Binding-site contacts:
Ligand atom C38 contacts residue THR76 of chain 1.B at 3.4 Å.
Ligand atom C30 contacts residue VAL117 of chain 1.B at 3.7 Å (hydrophobic).
Ligand atom C14 contacts residue ASP152 of chain 1.B at 3.8 Å.
Ligand atom C34 contacts residue GLN236 of chain 1.B at 3.6 Å.
Ligand atom C6 contacts residue MET113 of chain 1.B at 3.4 Å (hydrophobic).
Ligand atom C5 contacts residue MET113 of chain 1.B at 3.7 Å (hydrophobic).
Ligand atom C7 contacts residue TYR141 of chain 1.B at 3.9 Å (hydrophobic).
Ligand atom C4 contacts residue THR76 of chain 1.B at 3.8 Å.
Ligand atom O16 contacts residue GLN236 of chain 1.B at 3.7 Å.
Ligand atom C8 contacts residue LEU153 of chain 1.B at 3.5 Å (hydrophobic).
Ligand atom C4 contacts residue TYR136 of chain 1.B at 3.8 Å (hydrophobic).
Ligand atom C8 contacts residue VAL149 of chain 1.B at 3.6 Å (hydrophobic).
Ligand atom C15 contacts residue LEU233 of chain 1.B at 3.9 Å (hydrophobic).
Ligand atom C14 contacts residue LEU233 of chain 1.B at 3.5 Å (hydrophobic).
Ligand atom C46 contacts residue MET240 of chain 1.B at 3.7 Å (hydrophobic).
Ligand atom C30 contacts residue TYR136 of chain 1.B at 3.9 Å (hydrophobic).
Ligand atom C1 contacts residue MET113 of chain 1.B at 3.2 Å (hydrophobic).
Ligand atom N40 contacts residue TYR141 of chain 1.B at 3.6 Å.
Ligand atom N41 contacts residue TYR141 of chain 1.B at 3.1 Å (h-bond).
Ligand atom O13 contacts residue LEU153 of chain 1.B at 3.7 Å.
Ligand atom C46 contacts residue LEU244 of chain 1.B at 3.8 Å (hydrophobic).
Ligand atom O43 contacts residue ASN237 of chain 1.B at 2.3 Å (h-bond).
Ligand atom C15 contacts residue GLN236 of chain 1.B at 3.3 Å.
Ligand atom C2 contacts residue TRP259 of chain 1.B at 3.7 Å (hydrophobic).
Ligand atom C34 contacts residue ASN237 of chain 1.B at 3.3 Å.
Ligand atom C3 contacts residue THR76 of chain 1.B at 3.5 Å.
Ligand atom C9 contacts residue VAL149 of chain 1.B at 3.4 Å (hydrophobic).
Ligand atom C34 contacts residue MET240 of chain 1.B at 3.2 Å (hydrophobic).
Ligand atom C7 contacts residue VAL149 of chain 1.B at 3.9 Å (hydrophobic).
Ligand atom C26 contacts residue MET113 of chain 1.B at 3.3 Å (hydrophobic).
Ligand atom C2 contacts residue MET113 of chain 1.B at 3.7 Å (hydrophobic).
Ligand atom C39 contacts residue ASN237 of chain 1.B at 3.5 Å.
Ligand atom C4 contacts residue TYR141 of chain 1.B at 3.4 Å (hydrophobic).
Ligand atom C46 contacts residue MET146 of chain 1.B at 3.5 Å (hydrophobic).
Ligand atom C54 contacts residue ILE72 of chain 1.B at 3.9 Å (hydrophobic).
Ligand atom C10 contacts residue VAL149 of chain 1.B at 3.4 Å (hydrophobic).
Ligand atom O42 contacts residue THR76 of chain 1.B at 2.7 Å (h-bond).
Ligand atom C26 contacts residue SER110 of chain 1.B at 3.0 Å.
Ligand atom C11 contacts residue VAL149 of chain 1.B at 3.7 Å (hydrophobic).
Ligand atom O13 contacts residue VAL149 of chain 1.B at 3.9 Å.

Sequence of chain 1.B:
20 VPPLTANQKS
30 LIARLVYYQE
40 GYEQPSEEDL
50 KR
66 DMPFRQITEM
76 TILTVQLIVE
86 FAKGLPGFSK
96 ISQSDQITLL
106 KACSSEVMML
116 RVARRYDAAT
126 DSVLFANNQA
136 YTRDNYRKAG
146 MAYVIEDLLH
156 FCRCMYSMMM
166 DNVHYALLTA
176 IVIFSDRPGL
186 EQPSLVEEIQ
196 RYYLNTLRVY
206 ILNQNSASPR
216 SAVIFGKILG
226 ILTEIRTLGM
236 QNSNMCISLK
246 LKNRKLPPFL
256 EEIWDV

The protein below binds the small molecule below.
Small molecule (SMILES): Cc1cc(C)cc(C(=O)N(NC(=O)c2ccc3c(c2C)OCCO3)C(C)(C)C)c1